Binding-site contacts:
Ligand atom CL2 contacts residue LEU187 of chain 41.A at 3.9 Å.
Ligand atom C5A contacts residue TYR147 of chain 41.A at 4.1 Å (hydrophobic).
Ligand atom CL1 contacts residue ILE239 of chain 41.A at 3.8 Å.
Ligand atom C3B contacts residue ILE220 of chain 41.A at 4.2 Å (hydrophobic).
Ligand atom C6B contacts residue ILE125 of chain 41.A at 3.6 Å (hydrophobic).
Ligand atom N3A contacts residue LEU127 of chain 41.A at 4.1 Å.
Ligand atom CL1 contacts residue ILE125 of chain 41.A at 3.5 Å.
Ligand atom O1A contacts residue TYR147 of chain 41.A at 4.0 Å.
Ligand atom C31 contacts residue MET195 of chain 41.A at 3.5 Å (hydrophobic).
Ligand atom CL2 contacts residue ILE184 of chain 41.A at 3.9 Å.
Ligand atom C2A contacts residue ILE220 of chain 41.A at 3.8 Å (hydrophobic).
Ligand atom O1B contacts residue ILE125 of chain 41.A at 3.5 Å.
Ligand atom N2 contacts residue THR102 of chain 41.A at 4.2 Å.
Ligand atom C4A contacts residue ILE220 of chain 41.A at 4.1 Å (hydrophobic).
Ligand atom C3 contacts residue LEU103 of chain 41.A at 4.1 Å (hydrophobic).
Ligand atom C1B contacts residue ILE125 of chain 41.A at 3.1 Å (hydrophobic).
Ligand atom CL2 contacts residue TYR147 of chain 41.A at 3.4 Å.
Ligand atom C4 contacts residue LEU103 of chain 41.A at 3.4 Å (hydrophobic).
Ligand atom C4A contacts residue TYR145 of chain 41.A at 3.3 Å (hydrophobic).
Ligand atom C2C contacts residue MET217 of chain 41.A at 3.7 Å (hydrophobic).
Ligand atom C1C contacts residue LEU103 of chain 41.A at 4.1 Å (hydrophobic).
Ligand atom O1 contacts residue MET217 of chain 41.A at 4.1 Å.
Ligand atom C31 contacts residue GLN104 of chain 41.A at 3.6 Å.
Ligand atom C5A contacts residue MET146 of chain 41.A at 3.7 Å (hydrophobic).
Ligand atom C6B contacts residue ILE184 of chain 41.A at 4.1 Å (hydrophobic).
Ligand atom C2B contacts residue ILE125 of chain 41.A at 3.1 Å (hydrophobic).
Ligand atom C5B contacts residue ILE125 of chain 41.A at 3.9 Å (hydrophobic).
Ligand atom C4B contacts residue ILE220 of chain 41.A at 4.0 Å (hydrophobic).
Ligand atom C5A contacts residue ILE220 of chain 41.A at 3.9 Å (hydrophobic).
Ligand atom C3B contacts residue ILE125 of chain 41.A at 3.5 Å (hydrophobic).
Ligand atom C5B contacts residue TYR147 of chain 41.A at 3.9 Å (hydrophobic).
Ligand atom C5A contacts residue TYR145 of chain 41.A at 3.8 Å (hydrophobic).
Ligand atom C4B contacts residue ILE125 of chain 41.A at 3.9 Å (hydrophobic).
Ligand atom C5 contacts residue LEU103 of chain 41.A at 3.8 Å (hydrophobic).
Ligand atom C2A contacts residue PHE182 of chain 41.A at 4.2 Å (hydrophobic).
Ligand atom O1A contacts residue ILE220 of chain 41.A at 3.6 Å.
Ligand atom C4A contacts residue LEU127 of chain 41.A at 4.0 Å (hydrophobic).
Ligand atom N3A contacts residue PHE182 of chain 41.A at 4.0 Å.
Ligand atom N2 contacts residue ASN215 of chain 41.A at 3.7 Å.
Ligand atom C4C contacts residue MET217 of chain 41.A at 4.2 Å (hydrophobic).

A small-molecule ligand and the protein it binds are described below.
Small molecule (SMILES): Cc1cc(CCCCCOc2c(Cl)cc(C3=NCCO3)cc2Cl)on1

Sequence of chain 41.A:
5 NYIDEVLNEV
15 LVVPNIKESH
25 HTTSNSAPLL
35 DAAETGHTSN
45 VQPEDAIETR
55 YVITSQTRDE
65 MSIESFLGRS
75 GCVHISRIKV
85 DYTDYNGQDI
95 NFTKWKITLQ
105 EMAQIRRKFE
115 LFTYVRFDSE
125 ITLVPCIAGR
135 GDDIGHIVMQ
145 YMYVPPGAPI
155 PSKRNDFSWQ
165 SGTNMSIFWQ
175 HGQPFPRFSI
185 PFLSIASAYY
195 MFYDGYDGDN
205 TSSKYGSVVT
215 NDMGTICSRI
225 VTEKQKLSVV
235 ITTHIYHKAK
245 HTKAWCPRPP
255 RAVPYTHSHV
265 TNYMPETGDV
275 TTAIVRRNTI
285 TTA